Sequence of chain 1.A:
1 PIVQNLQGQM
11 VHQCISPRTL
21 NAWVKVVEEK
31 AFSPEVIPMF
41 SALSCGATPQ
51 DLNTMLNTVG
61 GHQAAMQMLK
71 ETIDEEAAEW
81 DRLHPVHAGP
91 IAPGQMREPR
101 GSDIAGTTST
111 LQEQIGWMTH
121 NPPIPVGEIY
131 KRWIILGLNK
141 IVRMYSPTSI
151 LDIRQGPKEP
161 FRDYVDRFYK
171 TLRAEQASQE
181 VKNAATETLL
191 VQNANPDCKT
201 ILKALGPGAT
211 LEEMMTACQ

Binding-site contacts:
Ligand atom N43 contacts residue ASN57 of chain 1.A at 2.5 Å (h-bond).
Ligand atom C31 contacts residue LYS70 of chain 1.A at 3.5 Å.
Ligand atom S55 contacts residue THR54 of chain 1.A at 3.6 Å (h-bond).
Ligand atom F26 contacts residue LYS70 of chain 1.A at 2.9 Å.
Ligand atom F62 contacts residue GLN179 of chain 3.B at 3.5 Å.
Ligand atom C25 contacts residue LYS70 of chain 1.A at 3.5 Å.
Ligand atom C12 contacts residue ASN53 of chain 1.A at 3.5 Å.
Ligand atom C12 contacts residue TYR130 of chain 1.A at 3.5 Å (hydrophobic).
Ligand atom O57 contacts residue THR54 of chain 1.A at 3.0 Å (h-bond).
Ligand atom F53 contacts residue LEU172 of chain 3.B at 3.2 Å.
Ligand atom CL47 contacts residue ASP74 of chain 1.A at 2.9 Å.
Ligand atom C24 contacts residue LYS70 of chain 1.A at 3.4 Å.
Ligand atom C21 contacts residue ASN57 of chain 1.A at 3.2 Å.
Ligand atom O57 contacts residue PRO38 of chain 3.B at 3.3 Å.
Ligand atom C10 contacts residue THR107 of chain 1.A at 3.5 Å.
Ligand atom F42 contacts residue LYS70 of chain 1.A at 3.2 Å.
Ligand atom F27 contacts residue LEU56 of chain 1.A at 2.9 Å.
Ligand atom C36 contacts residue GLN67 of chain 1.A at 3.4 Å.
Ligand atom O59 contacts residue SER41 of chain 3.B at 2.6 Å (h-bond).
Ligand atom C12 contacts residue THR107 of chain 1.A at 3.4 Å.
Ligand atom C39 contacts residue GLN63 of chain 1.A at 3.4 Å.
Ligand atom N06 contacts residue ASN57 of chain 1.A at 2.8 Å (h-bond).
Ligand atom O51 contacts residue GLN179 of chain 3.B at 2.9 Å.
Ligand atom C24 contacts residue MET66 of chain 1.A at 3.4 Å (hydrophobic).
Ligand atom C44 contacts residue ASN57 of chain 1.A at 3.0 Å.
Ligand atom F53 contacts residue ARG173 of chain 3.B at 2.9 Å.
Ligand atom C07 contacts residue THR107 of chain 1.A at 3.5 Å.
Ligand atom C30 contacts residue ASN57 of chain 1.A at 3.3 Å.
Ligand atom C02 contacts residue ASN57 of chain 1.A at 3.3 Å.
Ligand atom C12 contacts residue ALA105 of chain 1.A at 3.5 Å (hydrophobic).
Ligand atom F26 contacts residue LEU69 of chain 1.A at 3.0 Å.
Ligand atom C11 contacts residue THR107 of chain 1.A at 3.4 Å.
Ligand atom F26 contacts residue MET66 of chain 1.A at 2.8 Å.
Ligand atom C28 contacts residue ASN57 of chain 1.A at 3.4 Å.
Ligand atom C58 contacts residue THR54 of chain 1.A at 3.2 Å.
Ligand atom C19 contacts residue ASN53 of chain 1.A at 3.4 Å.
Ligand atom F27 contacts residue MET66 of chain 1.A at 3.1 Å.
Ligand atom C23 contacts residue MET66 of chain 1.A at 3.2 Å (hydrophobic).
Ligand atom O29 contacts residue LYS70 of chain 1.A at 3.5 Å (salt-bridge).
Ligand atom C45 contacts residue ASN57 of chain 1.A at 3.2 Å.

Sequence of chain 3.B:
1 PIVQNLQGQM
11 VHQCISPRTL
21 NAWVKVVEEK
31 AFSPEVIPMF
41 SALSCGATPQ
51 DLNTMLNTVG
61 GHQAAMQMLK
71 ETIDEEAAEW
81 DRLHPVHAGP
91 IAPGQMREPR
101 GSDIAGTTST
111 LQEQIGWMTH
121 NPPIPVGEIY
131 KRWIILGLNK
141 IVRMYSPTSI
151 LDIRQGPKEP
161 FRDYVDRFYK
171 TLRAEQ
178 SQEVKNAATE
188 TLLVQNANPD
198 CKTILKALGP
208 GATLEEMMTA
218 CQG

The protein below binds the small molecule below.
Small molecule (SMILES): CC(C)(C#Cc1ccc(-c2ccc(Cl)c3c(NS(C)(=O)=O)nn(CC(F)(F)F)c23)c([C@H](Cc2cc(F)cc(F)c2)NC(=O)Cn2nc(C(F)(F)F)c3c2C(F)(F)[C@@H]2C[C@H]32)n1)S(C)(=O)=O